Sequence of chain 1.V:
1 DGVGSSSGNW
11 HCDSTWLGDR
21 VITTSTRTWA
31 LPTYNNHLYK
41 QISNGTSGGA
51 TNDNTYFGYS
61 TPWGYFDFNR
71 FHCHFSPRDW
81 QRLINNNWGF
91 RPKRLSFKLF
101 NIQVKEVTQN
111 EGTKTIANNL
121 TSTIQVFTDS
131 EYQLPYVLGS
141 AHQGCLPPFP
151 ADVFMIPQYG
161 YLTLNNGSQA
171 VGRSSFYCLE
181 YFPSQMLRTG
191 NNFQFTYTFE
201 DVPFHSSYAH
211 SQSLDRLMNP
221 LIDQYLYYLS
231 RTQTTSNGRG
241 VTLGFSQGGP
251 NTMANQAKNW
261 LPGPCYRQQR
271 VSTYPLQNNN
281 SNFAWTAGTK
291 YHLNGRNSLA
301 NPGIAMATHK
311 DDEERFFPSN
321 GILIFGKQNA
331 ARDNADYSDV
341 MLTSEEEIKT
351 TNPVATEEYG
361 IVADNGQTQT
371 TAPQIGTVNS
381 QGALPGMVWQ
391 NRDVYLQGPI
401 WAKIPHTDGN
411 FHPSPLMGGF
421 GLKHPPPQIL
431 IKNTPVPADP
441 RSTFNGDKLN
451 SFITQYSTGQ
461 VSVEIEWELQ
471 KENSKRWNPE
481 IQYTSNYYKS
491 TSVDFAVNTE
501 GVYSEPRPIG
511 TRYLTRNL

A small-molecule ligand and the protein it binds are described below.
Small molecule (SMILES): Nc1ncnc2c1ncn2[C@H]1C[C@H](O)[C@@H](COP(=O)(O)O)O1

Binding-site contacts:
Ligand atom N1 contacts residue PHE420 of chain 1.V at 4.2 Å.
Ligand atom N7 contacts residue PRO203 of chain 1.V at 4.0 Å.
Ligand atom N6 contacts residue PHE420 of chain 1.V at 3.7 Å.
Ligand atom C5 contacts residue PRO203 of chain 1.V at 3.9 Å (hydrophobic).
Ligand atom C6 contacts residue VAL202 of chain 1.V at 4.2 Å (hydrophobic).
Ligand atom C2 contacts residue PRO413 of chain 1.V at 3.5 Å (hydrophobic).
Ligand atom C8 contacts residue SER414 of chain 1.V at 4.3 Å.
Ligand atom C1' contacts residue PRO413 of chain 1.V at 3.9 Å (hydrophobic).
Ligand atom C2' contacts residue HIS412 of chain 1.V at 3.1 Å.
Ligand atom N6 contacts residue GLY421 of chain 1.V at 3.3 Å (h-bond).
Ligand atom C3' contacts residue HIS412 of chain 1.V at 4.0 Å.
Ligand atom C4 contacts residue PRO413 of chain 1.V at 4.0 Å (hydrophobic).
Ligand atom N9 contacts residue HIS412 of chain 1.V at 4.3 Å.
Ligand atom N7 contacts residue SER414 of chain 1.V at 3.6 Å.
Ligand atom C1' contacts residue HIS412 of chain 1.V at 4.3 Å.
Ligand atom C5 contacts residue SER414 of chain 1.V at 3.9 Å.
Ligand atom N7 contacts residue HIS412 of chain 1.V at 4.1 Å.
Ligand atom N6 contacts residue SER414 of chain 1.V at 3.7 Å.
Ligand atom N1 contacts residue GLY421 of chain 1.V at 3.1 Å (h-bond).
Ligand atom C4 contacts residue PRO203 of chain 1.V at 4.2 Å (hydrophobic).
Ligand atom C2 contacts residue VAL202 of chain 1.V at 4.2 Å (hydrophobic).
Ligand atom C6 contacts residue PRO203 of chain 1.V at 4.3 Å (hydrophobic).
Ligand atom C2' contacts residue PRO413 of chain 1.V at 3.8 Å (hydrophobic).
Ligand atom C8 contacts residue PRO203 of chain 1.V at 4.2 Å (hydrophobic).
Ligand atom C2 contacts residue GLY421 of chain 1.V at 3.4 Å.
Ligand atom C5 contacts residue PRO413 of chain 1.V at 4.0 Å (hydrophobic).
Ligand atom C6 contacts residue GLY421 of chain 1.V at 3.6 Å.
Ligand atom C8 contacts residue HIS412 of chain 1.V at 3.4 Å.
Ligand atom C2 contacts residue ILE404 of chain 1.V at 4.4 Å (hydrophobic).
Ligand atom N6 contacts residue PRO415 of chain 1.V at 4.2 Å.
Ligand atom C6 contacts residue PRO413 of chain 1.V at 3.8 Å (hydrophobic).
Ligand atom N1 contacts residue PRO413 of chain 1.V at 3.5 Å (h-bond).
Ligand atom N6 contacts residue GLY419 of chain 1.V at 3.5 Å (h-bond).
Ligand atom N9 contacts residue PRO203 of chain 1.V at 4.4 Å.
Ligand atom N9 contacts residue PRO413 of chain 1.V at 4.3 Å.
Ligand atom C6 contacts residue SER414 of chain 1.V at 4.0 Å.
Ligand atom N1 contacts residue VAL202 of chain 1.V at 3.7 Å.
Ligand atom N7 contacts residue ASN391 of chain 1.V at 3.9 Å.
Ligand atom O3' contacts residue PRO413 of chain 1.V at 4.2 Å.
Ligand atom N3 contacts residue PRO413 of chain 1.V at 3.8 Å.